This small molecule binds to this protein.
Small molecule (SMILES): CN(C)S(=O)(=O)Nc1ccc(F)c(Nc2ncccc2-c2ncnc3nc[nH]c23)c1F

Binding-site contacts:
Ligand atom F31 contacts residue LEU88 of chain 1.A at 3.4 Å.
Ligand atom C13 contacts residue VAL45 of chain 1.A at 3.5 Å (hydrophobic).
Ligand atom O27 contacts residue ASP168 of chain 1.A at 3.0 Å (salt-bridge).
Ligand atom N18 contacts residue TRP105 of chain 1.A at 3.4 Å.
Ligand atom C20 contacts residue PHE157 of chain 1.A at 3.7 Å (hydrophobic).
Ligand atom F30 contacts residue VAL45 of chain 1.A at 3.8 Å.
Ligand atom F30 contacts residue ALA55 of chain 1.A at 3.2 Å.
Ligand atom N18 contacts residue CYS106 of chain 1.A at 3.2 Å (h-bond).
Ligand atom O25 contacts residue GLY170 of chain 1.A at 3.7 Å.
Ligand atom O27 contacts residue GLY170 of chain 1.A at 3.0 Å (h-bond).
Ligand atom C5 contacts residue LYS57 of chain 1.A at 3.4 Å.
Ligand atom N8 contacts residue LEU88 of chain 1.A at 3.5 Å.
Ligand atom C4 contacts residue LYS57 of chain 1.A at 3.8 Å.
Ligand atom C6 contacts residue THR103 of chain 1.A at 3.6 Å.
Ligand atom C4 contacts residue THR103 of chain 1.A at 3.7 Å.
Ligand atom C17 contacts residue GLN104 of chain 1.A at 3.4 Å.
Ligand atom N16 contacts residue ALA55 of chain 1.A at 3.5 Å.
Ligand atom N21 contacts residue TRP105 of chain 1.A at 3.4 Å.
Ligand atom C19 contacts residue CYS106 of chain 1.A at 3.8 Å (hydrophobic).
Ligand atom C28 contacts residue LEU79 of chain 1.A at 3.4 Å (hydrophobic).
Ligand atom N14 contacts residue VAL45 of chain 1.A at 3.7 Å.
Ligand atom F31 contacts residue GLY167 of chain 1.A at 3.8 Å.
Ligand atom O27 contacts residue PHE169 of chain 1.A at 2.9 Å (h-bond).
Ligand atom N23 contacts residue PHE157 of chain 1.A at 3.6 Å.
Ligand atom F30 contacts residue THR103 of chain 1.A at 3.5 Å.
Ligand atom C11 contacts residue PHE157 of chain 1.A at 3.5 Å (hydrophobic).
Ligand atom C19 contacts residue TRP105 of chain 1.A at 3.4 Å (hydrophobic).
Ligand atom C10 contacts residue PHE157 of chain 1.A at 3.5 Å (hydrophobic).
Ligand atom N7 contacts residue ASP168 of chain 1.A at 3.1 Å (salt-bridge).
Ligand atom C2 contacts residue LEU88 of chain 1.A at 3.8 Å (hydrophobic).
Ligand atom C22 contacts residue TRP105 of chain 1.A at 3.8 Å (hydrophobic).
Ligand atom N16 contacts residue LEU88 of chain 1.A at 3.7 Å.
Ligand atom C4 contacts residue ILE101 of chain 1.A at 3.7 Å (hydrophobic).
Ligand atom C17 contacts residue ALA55 of chain 1.A at 3.5 Å (hydrophobic).
Ligand atom S24 contacts residue ASP168 of chain 1.A at 3.6 Å.
Ligand atom C5 contacts residue THR103 of chain 1.A at 3.4 Å.
Ligand atom N21 contacts residue CYS106 of chain 1.A at 3.1 Å (h-bond).
Ligand atom N26 contacts residue THR103 of chain 1.A at 3.8 Å.
Ligand atom C29 contacts residue LEU88 of chain 1.A at 3.6 Å (hydrophobic).
Ligand atom F31 contacts residue ASP168 of chain 1.A at 3.3 Å.

Sequence of chain 1.A:
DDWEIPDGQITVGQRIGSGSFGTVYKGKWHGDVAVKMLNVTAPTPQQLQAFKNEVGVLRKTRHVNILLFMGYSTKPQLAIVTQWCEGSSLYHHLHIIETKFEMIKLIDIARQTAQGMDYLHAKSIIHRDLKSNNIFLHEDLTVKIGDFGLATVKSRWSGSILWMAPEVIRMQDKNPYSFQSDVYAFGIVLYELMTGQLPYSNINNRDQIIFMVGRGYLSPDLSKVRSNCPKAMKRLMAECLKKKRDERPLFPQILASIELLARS